Binding-site contacts:
Ligand atom C2 contacts residue PHE385 of chain 2.A at 4.0 Å (hydrophobic).
Ligand atom O5 contacts residue TRP356 of chain 1.B at 3.9 Å.
Ligand atom C7 contacts residue ASN65 of chain 1.B at 3.4 Å.
Ligand atom C8 contacts residue ILE388 of chain 1.B at 4.4 Å (hydrophobic).
Ligand atom C3 contacts residue TRP356 of chain 1.B at 4.4 Å (hydrophobic).
Ligand atom N2 contacts residue ASN65 of chain 1.B at 3.2 Å (h-bond).
Ligand atom C4 contacts residue ASN382 of chain 2.A at 4.3 Å.
Ligand atom O7 contacts residue ILE388 of chain 1.B at 4.3 Å.
Ligand atom C8 contacts residue TRP356 of chain 1.B at 4.1 Å (hydrophobic).
Ligand atom O3 contacts residue PHE385 of chain 2.A at 3.2 Å.
Ligand atom C2 contacts residue ASN65 of chain 1.B at 2.5 Å.
Ligand atom C5 contacts residue TRP356 of chain 1.B at 4.2 Å (hydrophobic).
Ligand atom C7 contacts residue TRP356 of chain 1.B at 3.6 Å (hydrophobic).
Ligand atom C1 contacts residue ASN65 of chain 1.B at 1.5 Å.
Ligand atom C5 contacts residue ASN65 of chain 1.B at 3.6 Å.
Ligand atom O6 contacts residue ASN65 of chain 1.B at 3.7 Å.
Ligand atom O4 contacts residue ASN382 of chain 2.A at 3.7 Å.
Ligand atom C6 contacts residue ASN65 of chain 1.B at 4.3 Å.
Ligand atom C3 contacts residue ASN65 of chain 1.B at 3.8 Å.
Ligand atom C4 contacts residue ASN65 of chain 1.B at 4.2 Å.
Ligand atom O2 contacts residue PHE385 of chain 2.A at 3.9 Å.
Ligand atom O2 contacts residue ASN65 of chain 1.B at 4.0 Å.
Ligand atom C1 contacts residue TRP356 of chain 1.B at 3.8 Å (hydrophobic).
Ligand atom O4 contacts residue PHE385 of chain 2.A at 4.5 Å.
Ligand atom O4 contacts residue TRP356 of chain 1.B at 4.5 Å.
Ligand atom O5 contacts residue ASN65 of chain 1.B at 2.2 Å (h-bond).
Ligand atom C3 contacts residue ASN382 of chain 2.A at 4.3 Å.
Ligand atom C3 contacts residue PHE385 of chain 2.A at 4.2 Å (hydrophobic).
Ligand atom O7 contacts residue ASN65 of chain 1.B at 2.9 Å (h-bond).
Ligand atom O7 contacts residue TRP356 of chain 1.B at 2.6 Å.
Ligand atom O3 contacts residue ASN382 of chain 2.A at 3.1 Å (h-bond).

Sequence of chain 2.A:
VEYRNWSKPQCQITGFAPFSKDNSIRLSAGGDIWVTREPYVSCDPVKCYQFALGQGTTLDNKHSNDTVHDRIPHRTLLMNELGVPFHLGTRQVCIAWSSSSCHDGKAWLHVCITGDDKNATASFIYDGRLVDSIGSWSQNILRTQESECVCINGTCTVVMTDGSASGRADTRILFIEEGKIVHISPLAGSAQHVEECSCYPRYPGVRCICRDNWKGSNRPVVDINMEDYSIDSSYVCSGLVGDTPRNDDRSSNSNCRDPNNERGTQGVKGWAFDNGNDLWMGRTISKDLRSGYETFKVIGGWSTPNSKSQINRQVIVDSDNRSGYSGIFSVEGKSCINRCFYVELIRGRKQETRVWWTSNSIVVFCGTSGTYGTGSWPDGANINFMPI

Sequence of chain 1.B:
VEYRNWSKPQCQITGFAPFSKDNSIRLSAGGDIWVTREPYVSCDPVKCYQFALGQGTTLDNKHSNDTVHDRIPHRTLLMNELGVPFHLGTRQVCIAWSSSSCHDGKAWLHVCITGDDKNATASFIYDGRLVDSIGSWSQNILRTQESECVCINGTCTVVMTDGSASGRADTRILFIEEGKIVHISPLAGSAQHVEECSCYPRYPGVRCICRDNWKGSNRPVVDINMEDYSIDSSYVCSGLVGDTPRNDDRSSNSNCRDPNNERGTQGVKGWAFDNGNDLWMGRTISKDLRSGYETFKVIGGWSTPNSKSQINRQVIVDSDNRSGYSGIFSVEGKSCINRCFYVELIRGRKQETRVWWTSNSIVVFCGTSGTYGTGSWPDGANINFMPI

A small-molecule ligand and the protein it binds are described below.
Small molecule (SMILES): CC(=O)N[C@H]1[C@H](O[C@H]2[C@H](O)[C@@H](NC(C)=O)CO[C@@H]2CO[C@H]2O[C@@H](C)[C@@H](O)[C@@H](O)[C@@H]2O)O[C@H](CO)[C@@H](O[C@@H]2O[C@H](CO)[C@@H](O)[C@H](O)[C@@H]2O)[C@@H]1O